Sequence of chain 1.A:
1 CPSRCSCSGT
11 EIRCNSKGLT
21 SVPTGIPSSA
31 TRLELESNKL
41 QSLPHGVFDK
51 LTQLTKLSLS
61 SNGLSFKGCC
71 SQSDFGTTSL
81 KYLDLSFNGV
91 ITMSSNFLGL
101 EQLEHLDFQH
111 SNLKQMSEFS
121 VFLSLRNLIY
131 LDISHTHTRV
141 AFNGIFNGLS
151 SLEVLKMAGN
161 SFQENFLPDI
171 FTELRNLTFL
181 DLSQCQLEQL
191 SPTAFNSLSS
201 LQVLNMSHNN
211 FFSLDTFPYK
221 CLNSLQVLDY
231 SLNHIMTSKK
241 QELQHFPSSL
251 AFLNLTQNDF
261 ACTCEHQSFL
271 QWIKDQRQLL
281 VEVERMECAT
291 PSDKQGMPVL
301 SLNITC

Binding-site contacts:
Ligand atom O5 contacts residue ASN176 of chain 1.A at 2.4 Å (h-bond).
Ligand atom C5 contacts residue ASN176 of chain 1.A at 3.7 Å.
Ligand atom C8 contacts residue SER151 of chain 1.A at 4.0 Å.
Ligand atom C3 contacts residue ASN176 of chain 1.A at 3.7 Å.
Ligand atom O7 contacts residue SER151 of chain 1.A at 2.6 Å (h-bond).
Ligand atom C1 contacts residue ASN176 of chain 1.A at 1.4 Å.
Ligand atom N2 contacts residue ASN176 of chain 1.A at 2.8 Å (h-bond).
Ligand atom O7 contacts residue ASN176 of chain 1.A at 3.6 Å (h-bond).
Ligand atom C8 contacts residue SER150 of chain 1.A at 3.8 Å.
Ligand atom C7 contacts residue ASN176 of chain 1.A at 3.4 Å.
Ligand atom C7 contacts residue SER151 of chain 1.A at 3.6 Å.
Ligand atom O7 contacts residue SER150 of chain 1.A at 4.2 Å.
Ligand atom C7 contacts residue SER150 of chain 1.A at 4.0 Å.
Ligand atom C4 contacts residue ASN176 of chain 1.A at 4.2 Å.
Ligand atom C2 contacts residue ASN176 of chain 1.A at 2.4 Å.

A protein and the small-molecule ligand that binds it are described below.
Small molecule (SMILES): CC(=O)N[C@H]1[C@H](O[C@H]2[C@H](O)[C@@H](NC(C)=O)CO[C@@H]2CO)O[C@H](CO)[C@@H](O)[C@@H]1O